Sequence of chain 1.A:
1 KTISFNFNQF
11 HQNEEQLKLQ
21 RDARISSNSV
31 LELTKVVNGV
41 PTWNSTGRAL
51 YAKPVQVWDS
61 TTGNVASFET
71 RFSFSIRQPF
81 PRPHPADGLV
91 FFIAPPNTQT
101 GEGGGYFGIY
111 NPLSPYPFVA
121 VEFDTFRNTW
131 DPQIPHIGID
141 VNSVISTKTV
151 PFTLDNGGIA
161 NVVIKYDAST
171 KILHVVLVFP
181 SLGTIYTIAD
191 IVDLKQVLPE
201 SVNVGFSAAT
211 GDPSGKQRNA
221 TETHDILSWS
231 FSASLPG

Binding-site contacts:
Ligand atom O5 contacts residue ASN219 of chain 1.A at 2.4 Å (h-bond).
Ligand atom C6 contacts residue PHE80 of chain 1.A at 4.0 Å (hydrophobic).
Ligand atom O5 contacts residue PHE80 of chain 1.A at 4.0 Å.
Ligand atom C7 contacts residue ARG82 of chain 1.A at 3.9 Å.
Ligand atom C5 contacts residue ASN219 of chain 1.A at 3.7 Å.
Ligand atom C1 contacts residue ASN219 of chain 1.A at 1.4 Å.
Ligand atom O5 contacts residue ARG82 of chain 1.A at 4.2 Å.
Ligand atom C7 contacts residue PRO83 of chain 1.A at 4.2 Å (hydrophobic).
Ligand atom C3 contacts residue ASN219 of chain 1.A at 3.8 Å.
Ligand atom C1 contacts residue ARG82 of chain 1.A at 3.8 Å.
Ligand atom C7 contacts residue ASN219 of chain 1.A at 3.3 Å.
Ligand atom C2 contacts residue ASN219 of chain 1.A at 2.4 Å.
Ligand atom O7 contacts residue PRO83 of chain 1.A at 3.7 Å.
Ligand atom N2 contacts residue ASN219 of chain 1.A at 2.9 Å (h-bond).
Ligand atom C8 contacts residue GLN217 of chain 1.A at 3.1 Å.
Ligand atom N2 contacts residue ARG82 of chain 1.A at 4.4 Å.
Ligand atom O6 contacts residue PHE80 of chain 1.A at 3.9 Å.
Ligand atom C4 contacts residue ASN219 of chain 1.A at 4.2 Å.
Ligand atom O7 contacts residue ARG82 of chain 1.A at 3.3 Å (salt-bridge).
Ligand atom C8 contacts residue ASN219 of chain 1.A at 4.1 Å.
Ligand atom C8 contacts residue PRO83 of chain 1.A at 3.9 Å (hydrophobic).
Ligand atom C7 contacts residue GLN217 of chain 1.A at 4.3 Å.
Ligand atom C2 contacts residue ARG82 of chain 1.A at 4.0 Å.
Ligand atom O7 contacts residue ASN219 of chain 1.A at 3.6 Å (h-bond).

The protein below binds the small molecule below.
Small molecule (SMILES): CC(=O)N[C@H]1[C@H](O[C@H]2[C@H](O[C@@H]3O[C@@H](C)[C@@H](O)[C@@H](O)[C@@H]3O)[C@@H](NC(C)=O)CO[C@@H]2CO)O[C@H](CO)[C@@H](O)[C@@H]1O